The protein below binds the small molecule below.
Small molecule (SMILES): CC(C)CCC[C@@H](C)[C@H]1CC[C@H]2[C@@H]3CC=C4C[C@@H](OC(=O)CCC(=O)O)CC[C@]4(C)[C@H]3CC[C@]12C

Sequence of chain 1.A:
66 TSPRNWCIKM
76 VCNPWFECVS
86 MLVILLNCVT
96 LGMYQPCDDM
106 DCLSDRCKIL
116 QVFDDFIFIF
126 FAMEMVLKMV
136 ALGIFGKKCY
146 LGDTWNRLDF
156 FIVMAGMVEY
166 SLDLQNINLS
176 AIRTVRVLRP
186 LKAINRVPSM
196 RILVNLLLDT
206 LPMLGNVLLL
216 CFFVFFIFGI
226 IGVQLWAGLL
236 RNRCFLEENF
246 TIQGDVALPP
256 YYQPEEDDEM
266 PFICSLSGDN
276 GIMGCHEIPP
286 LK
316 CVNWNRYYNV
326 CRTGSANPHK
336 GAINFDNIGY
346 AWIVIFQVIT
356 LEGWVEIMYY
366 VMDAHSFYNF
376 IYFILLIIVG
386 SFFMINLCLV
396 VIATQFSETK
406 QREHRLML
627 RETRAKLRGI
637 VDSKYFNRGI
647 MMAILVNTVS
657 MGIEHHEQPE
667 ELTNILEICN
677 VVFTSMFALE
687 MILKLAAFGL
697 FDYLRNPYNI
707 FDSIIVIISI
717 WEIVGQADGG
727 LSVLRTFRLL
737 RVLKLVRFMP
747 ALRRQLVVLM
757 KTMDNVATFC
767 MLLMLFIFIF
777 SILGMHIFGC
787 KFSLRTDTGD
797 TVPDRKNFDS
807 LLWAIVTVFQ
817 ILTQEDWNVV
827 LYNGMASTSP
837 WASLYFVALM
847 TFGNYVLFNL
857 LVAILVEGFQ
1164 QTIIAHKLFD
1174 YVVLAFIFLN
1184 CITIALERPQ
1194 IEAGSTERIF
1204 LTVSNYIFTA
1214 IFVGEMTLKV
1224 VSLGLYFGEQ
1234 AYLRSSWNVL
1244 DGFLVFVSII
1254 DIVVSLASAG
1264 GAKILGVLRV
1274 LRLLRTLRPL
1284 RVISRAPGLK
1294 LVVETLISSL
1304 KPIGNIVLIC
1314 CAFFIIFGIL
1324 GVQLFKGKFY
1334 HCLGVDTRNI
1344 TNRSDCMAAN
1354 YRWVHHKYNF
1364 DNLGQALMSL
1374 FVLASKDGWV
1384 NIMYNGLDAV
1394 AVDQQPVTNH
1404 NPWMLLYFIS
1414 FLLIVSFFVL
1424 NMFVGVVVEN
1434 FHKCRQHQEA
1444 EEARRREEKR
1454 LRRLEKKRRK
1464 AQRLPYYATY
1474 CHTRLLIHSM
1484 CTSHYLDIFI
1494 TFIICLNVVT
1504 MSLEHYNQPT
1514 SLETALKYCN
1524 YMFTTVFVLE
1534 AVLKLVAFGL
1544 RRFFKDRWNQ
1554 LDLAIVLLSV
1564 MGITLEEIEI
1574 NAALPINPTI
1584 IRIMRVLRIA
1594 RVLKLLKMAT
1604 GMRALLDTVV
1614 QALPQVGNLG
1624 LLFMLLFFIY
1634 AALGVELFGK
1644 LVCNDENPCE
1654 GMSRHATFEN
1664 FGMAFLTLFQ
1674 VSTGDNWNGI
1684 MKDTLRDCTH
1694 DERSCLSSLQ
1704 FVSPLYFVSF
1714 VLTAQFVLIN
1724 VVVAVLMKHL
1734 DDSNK

Binding-site contacts:
Ligand atom CAD contacts residue LEU230 of chain 1.A at 4.4 Å (hydrophobic).
Ligand atom CAS contacts residue ILE226 of chain 1.A at 4.1 Å (hydrophobic).
Ligand atom CAR contacts residue ASN374 of chain 1.A at 4.0 Å.
Ligand atom CAS contacts residue TYR377 of chain 1.A at 4.3 Å (hydrophobic).
Ligand atom CBA contacts residue PHE223 of chain 1.A at 4.2 Å (hydrophobic).
Ligand atom CAA contacts residue PHE223 of chain 1.A at 3.7 Å (hydrophobic).
Ligand atom CAT contacts residue LEU230 of chain 1.A at 3.7 Å (hydrophobic).
Ligand atom OAG contacts residue HIS370 of chain 1.A at 3.9 Å.
Ligand atom CAD contacts residue TYR373 of chain 1.A at 3.4 Å (hydrophobic).
Ligand atom CBD contacts residue ILE376 of chain 1.A at 4.4 Å (hydrophobic).
Ligand atom CAR contacts residue HIS370 of chain 1.A at 3.9 Å.
Ligand atom OAW contacts residue SER371 of chain 1.A at 3.3 Å (h-bond).
Ligand atom CAU contacts residue TYR377 of chain 1.A at 4.3 Å (hydrophobic).
Ligand atom CAM contacts residue SER371 of chain 1.A at 3.8 Å.
Ligand atom CAU contacts residue ILE226 of chain 1.A at 3.6 Å (hydrophobic).
Ligand atom CAD contacts residue TYR377 of chain 1.A at 4.3 Å (hydrophobic).
Ligand atom CAE contacts residue ILE376 of chain 1.A at 4.3 Å (hydrophobic).
Ligand atom CAI contacts residue TYR373 of chain 1.A at 4.0 Å (hydrophobic).
Ligand atom CAJ contacts residue PHE223 of chain 1.A at 3.9 Å (hydrophobic).
Ligand atom CAC contacts residue PHE223 of chain 1.A at 4.3 Å (hydrophobic).
Ligand atom CAD contacts residue ASN374 of chain 1.A at 3.3 Å.
Ligand atom CAC contacts residue ILE226 of chain 1.A at 3.9 Å (hydrophobic).
Ligand atom CAY contacts residue SER371 of chain 1.A at 3.8 Å.
Ligand atom CAM contacts residue ASN275 of chain 1.A at 3.8 Å.
Ligand atom CAY contacts residue HIS370 of chain 1.A at 4.2 Å.
Ligand atom CAZ contacts residue TYR373 of chain 1.A at 3.7 Å (hydrophobic).
Ligand atom CAQ contacts residue ILE376 of chain 1.A at 4.2 Å (hydrophobic).
Ligand atom OAW contacts residue TYR373 of chain 1.A at 4.4 Å.
Ligand atom CAE contacts residue TYR377 of chain 1.A at 3.5 Å (hydrophobic).
Ligand atom CAV contacts residue TYR373 of chain 1.A at 3.4 Å (hydrophobic).
Ligand atom OAW contacts residue HIS370 of chain 1.A at 4.2 Å.
Ligand atom CBH contacts residue TYR373 of chain 1.A at 4.2 Å (hydrophobic).
Ligand atom CAR contacts residue LEU230 of chain 1.A at 4.1 Å (hydrophobic).
Ligand atom CAA contacts residue VAL384 of chain 1.A at 3.6 Å (hydrophobic).
Ligand atom CAS contacts residue LEU230 of chain 1.A at 4.2 Å (hydrophobic).